A small-molecule ligand and the protein it binds are described below.
Small molecule (SMILES): C[C@@H]1CC[C@@]2(OC1)O[C@H]1[C@@H](O)[C@H]3[C@@H]4CC[C@H]5C[C@@H](O[C@@H]6O[C@H](CO)[C@H](O[C@@H]7O[C@H](CO)[C@@H](O)[C@H](O[C@@H]8OC[C@@H](O)[C@H](O)[C@H]8O)[C@H]7O[C@@H]7O[C@H](CO)[C@H](O)[C@H](O[C@@H]8O[C@H](CO)[C@@H](O)[C@H](O)[C@H]8O)[C@H]7O)[C@H](O)[C@H]6O)[C@H](O)C[C@]5(C)[C@H]4CC[C@]3(C)[C@H]1[C@@H]2C

Binding-site contacts:
Ligand atom C10 contacts residue PHE29 of chain 1.F at 2.9 Å (hydrophobic).
Ligand atom O09 contacts residue GLY25 of chain 1.F at 4.3 Å.
Ligand atom C13 contacts residue AJP1 of chain 1.QB at 4.1 Å.
Ligand atom C03 contacts residue THR33 of chain 1.F at 3.7 Å.
Ligand atom C01 contacts residue SER40 of chain 1.F at 3.7 Å.
Ligand atom C11 contacts residue PHE29 of chain 1.F at 4.0 Å (hydrophobic).
Ligand atom C04 contacts residue THR33 of chain 1.F at 3.3 Å.
Ligand atom O79 contacts residue AJP1 of chain 1.QB at 3.3 Å.
Ligand atom C85 contacts residue ILE21 of chain 1.F at 4.3 Å (hydrophobic).
Ligand atom C15 contacts residue AJP1 of chain 1.QB at 4.2 Å.
Ligand atom C18 contacts residue PHE29 of chain 1.F at 3.4 Å (hydrophobic).
Ligand atom C83 contacts residue AJP1 of chain 1.RB at 4.3 Å.
Ligand atom C06 contacts residue AJP1 of chain 1.RB at 4.3 Å.
Ligand atom C08 contacts residue PHE29 of chain 1.F at 3.9 Å (hydrophobic).
Ligand atom C02 contacts residue AJP1 of chain 1.RB at 4.0 Å.
Ligand atom C23 contacts residue AJP1 of chain 1.QB at 4.0 Å.
Ligand atom C80 contacts residue THR32 of chain 1.F at 3.6 Å.
Ligand atom C14 contacts residue AJP1 of chain 1.RB at 3.5 Å.
Ligand atom O84 contacts residue AJP1 of chain 1.QB at 4.1 Å.
Ligand atom O84 contacts residue ILE21 of chain 1.F at 4.2 Å.
Ligand atom C21 contacts residue AJP1 of chain 1.QB at 3.8 Å.
Ligand atom C16 contacts residue PHE29 of chain 1.F at 3.9 Å (hydrophobic).
Ligand atom C22 contacts residue AJP1 of chain 1.QB at 4.1 Å.
Ligand atom C83 contacts residue THR33 of chain 1.F at 4.5 Å.
Ligand atom C83 contacts residue LEU36 of chain 1.F at 3.5 Å (hydrophobic).
Ligand atom C12 contacts residue AJP1 of chain 1.RB at 4.1 Å.
Ligand atom C13 contacts residue AJP1 of chain 1.RB at 3.0 Å.
Ligand atom C17 contacts residue PHE29 of chain 1.F at 2.9 Å (hydrophobic).
Ligand atom C81 contacts residue THR32 of chain 1.F at 3.8 Å.
Ligand atom C01 contacts residue AJP1 of chain 1.RB at 4.2 Å.
Ligand atom C85 contacts residue AJP1 of chain 1.RB at 4.0 Å.
Ligand atom C14 contacts residue AJP1 of chain 1.QB at 4.4 Å.
Ligand atom O82 contacts residue PHE29 of chain 1.F at 1.8 Å.

Sequence of chain 1.F:
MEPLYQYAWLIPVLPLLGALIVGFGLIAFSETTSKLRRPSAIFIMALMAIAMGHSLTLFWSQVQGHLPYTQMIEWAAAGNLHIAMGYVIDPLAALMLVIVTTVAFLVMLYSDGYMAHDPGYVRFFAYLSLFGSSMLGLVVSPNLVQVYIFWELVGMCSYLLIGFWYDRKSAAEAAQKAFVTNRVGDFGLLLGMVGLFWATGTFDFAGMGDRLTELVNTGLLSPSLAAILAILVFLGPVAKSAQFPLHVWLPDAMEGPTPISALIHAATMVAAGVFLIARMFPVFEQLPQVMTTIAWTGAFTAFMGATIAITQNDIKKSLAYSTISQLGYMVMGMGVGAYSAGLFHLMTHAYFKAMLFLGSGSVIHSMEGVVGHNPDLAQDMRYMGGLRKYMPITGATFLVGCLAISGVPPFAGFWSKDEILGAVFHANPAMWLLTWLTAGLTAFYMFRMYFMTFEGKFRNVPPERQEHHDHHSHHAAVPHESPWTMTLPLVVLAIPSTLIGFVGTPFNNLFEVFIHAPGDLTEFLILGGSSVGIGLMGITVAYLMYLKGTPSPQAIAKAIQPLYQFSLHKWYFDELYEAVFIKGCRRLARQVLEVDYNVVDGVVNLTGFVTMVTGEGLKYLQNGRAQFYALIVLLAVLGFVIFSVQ